Binding-site contacts:
Ligand atom N2 contacts residue ILE168 of chain 1.C at 3.8 Å.
Ligand atom C8 contacts residue GLN201 of chain 1.C at 4.2 Å.
Ligand atom C7 contacts residue GLN201 of chain 1.C at 4.4 Å.
Ligand atom C8 contacts residue ILE168 of chain 1.C at 3.8 Å (hydrophobic).
Ligand atom O7 contacts residue ASN203 of chain 1.C at 3.5 Å (h-bond).
Ligand atom C8 contacts residue GLU206 of chain 1.C at 3.6 Å.
Ligand atom C6 contacts residue THR205 of chain 1.C at 3.8 Å.
Ligand atom C7 contacts residue ILE168 of chain 1.C at 4.0 Å (hydrophobic).
Ligand atom C5 contacts residue THR205 of chain 1.C at 3.4 Å.
Ligand atom C1 contacts residue THR205 of chain 1.C at 3.5 Å.
Ligand atom C7 contacts residue GLU206 of chain 1.C at 4.2 Å.
Ligand atom O5 contacts residue THR205 of chain 1.C at 3.5 Å (h-bond).
Ligand atom O7 contacts residue GLN201 of chain 1.C at 4.0 Å.
Ligand atom C4 contacts residue ASN203 of chain 1.C at 4.2 Å.
Ligand atom O7 contacts residue LYS241 of chain 1.C at 3.5 Å (salt-bridge).
Ligand atom C2 contacts residue ASN203 of chain 1.C at 2.4 Å.
Ligand atom C3 contacts residue ASN203 of chain 1.C at 3.8 Å.
Ligand atom O7 contacts residue THR205 of chain 1.C at 3.9 Å.
Ligand atom O5 contacts residue ASN203 of chain 1.C at 2.4 Å (h-bond).
Ligand atom C1 contacts residue ASN203 of chain 1.C at 1.4 Å.
Ligand atom C1 contacts residue ILE168 of chain 1.C at 4.2 Å (hydrophobic).
Ligand atom C5 contacts residue ASN203 of chain 1.C at 3.6 Å.
Ligand atom C7 contacts residue ASN203 of chain 1.C at 3.4 Å.
Ligand atom C8 contacts residue ASN203 of chain 1.C at 4.5 Å.
Ligand atom N2 contacts residue ASN203 of chain 1.C at 2.9 Å (h-bond).

Sequence of chain 1.C:
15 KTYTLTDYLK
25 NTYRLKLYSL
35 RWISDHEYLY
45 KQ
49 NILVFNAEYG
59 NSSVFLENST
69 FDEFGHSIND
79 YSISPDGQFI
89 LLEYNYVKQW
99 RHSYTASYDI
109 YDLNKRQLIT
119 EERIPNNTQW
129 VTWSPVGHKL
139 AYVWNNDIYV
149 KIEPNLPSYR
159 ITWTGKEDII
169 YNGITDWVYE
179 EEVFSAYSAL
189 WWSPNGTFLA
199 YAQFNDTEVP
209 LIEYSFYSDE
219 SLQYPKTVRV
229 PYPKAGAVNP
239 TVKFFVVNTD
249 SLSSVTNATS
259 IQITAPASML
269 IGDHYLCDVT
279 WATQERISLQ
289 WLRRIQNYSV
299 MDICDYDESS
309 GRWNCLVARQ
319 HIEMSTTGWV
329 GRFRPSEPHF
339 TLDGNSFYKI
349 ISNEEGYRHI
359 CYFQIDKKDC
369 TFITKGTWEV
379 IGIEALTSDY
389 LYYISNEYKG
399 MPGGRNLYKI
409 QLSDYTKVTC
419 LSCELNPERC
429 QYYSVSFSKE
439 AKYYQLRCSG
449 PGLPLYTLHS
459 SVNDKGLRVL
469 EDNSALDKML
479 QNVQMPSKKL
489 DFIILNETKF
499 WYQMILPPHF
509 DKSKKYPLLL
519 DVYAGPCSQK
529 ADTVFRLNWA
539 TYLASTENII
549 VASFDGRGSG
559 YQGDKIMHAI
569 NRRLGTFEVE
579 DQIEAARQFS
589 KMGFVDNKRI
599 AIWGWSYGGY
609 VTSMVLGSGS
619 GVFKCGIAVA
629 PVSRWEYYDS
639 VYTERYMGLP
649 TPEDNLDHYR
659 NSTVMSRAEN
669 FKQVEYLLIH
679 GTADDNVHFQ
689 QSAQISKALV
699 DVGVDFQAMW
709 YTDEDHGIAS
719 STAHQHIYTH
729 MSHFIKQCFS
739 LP

A small-molecule ligand and the protein it binds are described below.
Small molecule (SMILES): CC(=O)N[C@H]1[C@H](O[C@H]2[C@H](O)[C@@H](NC(C)=O)CO[C@@H]2CO)O[C@H](CO)[C@@H](O)[C@@H]1O